This protein binds this small molecule.
Small molecule (SMILES): Nc1ccn([C@H]2C[C@H](O)[C@@H](COP(=O)(O)O)O2)c(=O)n1

Binding-site contacts:
Ligand atom C1' contacts residue PHE277 of chain 31.A at 3.9 Å (hydrophobic).
Ligand atom O3' contacts residue PHE277 of chain 31.A at 4.1 Å.
Ligand atom O4' contacts residue DC1 of chain 36.F at 0.3 Å (h-bond).
Ligand atom C3' contacts residue PHE277 of chain 31.A at 3.6 Å (hydrophobic).
Ligand atom O5' contacts residue DC1 of chain 36.F at 1.2 Å (h-bond).
Ligand atom OP1 contacts residue DC1 of chain 36.F at 0.4 Å (h-bond).
Ligand atom C3' contacts residue DC1 of chain 36.F at 0.8 Å.
Ligand atom C4' contacts residue DC1 of chain 36.F at 1.2 Å.
Ligand atom O3' contacts residue DC1 of chain 36.F at 1.1 Å (h-bond).
Ligand atom C2' contacts residue PHE277 of chain 31.A at 2.8 Å (hydrophobic).
Ligand atom C5' contacts residue DC1 of chain 36.F at 1.4 Å.
Ligand atom P contacts residue DC1 of chain 36.F at 1.1 Å.
Ligand atom OP1 contacts residue PHE277 of chain 31.A at 4.1 Å.
Ligand atom C1' contacts residue DC1 of chain 36.F at 1.3 Å.
Ligand atom OP2 contacts residue DC1 of chain 36.F at 1.0 Å.
Ligand atom OP1 contacts residue ARG10 of chain 31.A at 3.8 Å.
Ligand atom C2' contacts residue DC1 of chain 36.F at 1.2 Å.

Sequence of chain 31.A:
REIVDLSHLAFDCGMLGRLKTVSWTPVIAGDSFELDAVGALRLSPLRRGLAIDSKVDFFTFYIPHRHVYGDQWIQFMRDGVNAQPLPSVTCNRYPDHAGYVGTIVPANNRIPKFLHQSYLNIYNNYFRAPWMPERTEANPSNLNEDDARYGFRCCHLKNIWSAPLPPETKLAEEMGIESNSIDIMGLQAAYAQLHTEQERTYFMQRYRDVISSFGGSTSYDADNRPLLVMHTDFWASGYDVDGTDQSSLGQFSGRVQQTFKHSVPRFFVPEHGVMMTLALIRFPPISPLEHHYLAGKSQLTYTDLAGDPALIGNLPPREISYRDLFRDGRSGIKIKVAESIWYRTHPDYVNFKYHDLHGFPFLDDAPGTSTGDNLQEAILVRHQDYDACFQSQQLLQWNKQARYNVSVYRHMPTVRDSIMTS